Binding-site contacts:
Ligand atom C7 contacts residue ASN232 of chain 1.C at 4.4 Å.
Ligand atom C3 contacts residue ASN416 of chain 1.C at 3.9 Å.
Ligand atom C2 contacts residue ASN416 of chain 1.C at 2.6 Å.
Ligand atom C4 contacts residue ASN416 of chain 1.C at 4.2 Å.
Ligand atom C2 contacts residue PRO261 of chain 1.C at 4.4 Å (hydrophobic).
Ligand atom N2 contacts residue GLY233 of chain 1.C at 4.3 Å.
Ligand atom C1 contacts residue ASN416 of chain 1.C at 1.4 Å.
Ligand atom C8 contacts residue ASN232 of chain 1.C at 3.0 Å.
Ligand atom C7 contacts residue ASN416 of chain 1.C at 3.9 Å.
Ligand atom C5 contacts residue ASN416 of chain 1.C at 3.6 Å.
Ligand atom O7 contacts residue ASN416 of chain 1.C at 4.0 Å.
Ligand atom C8 contacts residue GLY233 of chain 1.C at 4.1 Å.
Ligand atom C8 contacts residue LYS222 of chain 1.C at 3.9 Å.
Ligand atom O5 contacts residue PRO261 of chain 1.C at 4.4 Å.
Ligand atom N2 contacts residue ASN416 of chain 1.C at 3.2 Å (h-bond).
Ligand atom O5 contacts residue ASN416 of chain 1.C at 2.2 Å (h-bond).
Ligand atom O3 contacts residue LEU235 of chain 1.C at 4.5 Å.

Sequence of chain 1.C:
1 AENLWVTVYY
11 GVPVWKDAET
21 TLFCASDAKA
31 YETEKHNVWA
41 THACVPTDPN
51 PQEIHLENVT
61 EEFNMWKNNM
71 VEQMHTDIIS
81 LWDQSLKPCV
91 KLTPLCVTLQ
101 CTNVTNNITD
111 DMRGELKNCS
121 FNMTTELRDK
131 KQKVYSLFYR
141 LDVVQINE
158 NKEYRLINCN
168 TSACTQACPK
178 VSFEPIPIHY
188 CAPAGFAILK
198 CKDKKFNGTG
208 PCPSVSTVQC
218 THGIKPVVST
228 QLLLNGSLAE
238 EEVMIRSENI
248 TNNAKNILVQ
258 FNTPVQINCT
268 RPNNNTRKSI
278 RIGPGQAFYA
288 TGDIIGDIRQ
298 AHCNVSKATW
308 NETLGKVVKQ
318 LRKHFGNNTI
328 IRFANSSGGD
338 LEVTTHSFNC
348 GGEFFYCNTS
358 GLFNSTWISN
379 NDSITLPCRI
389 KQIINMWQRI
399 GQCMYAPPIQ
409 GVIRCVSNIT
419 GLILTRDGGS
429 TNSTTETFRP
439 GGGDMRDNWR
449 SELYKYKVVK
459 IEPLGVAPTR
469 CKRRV

This protein binds this small molecule.
Small molecule (SMILES): CC(=O)N[C@@H]1[C@@H](O)[C@H](O)[C@@H](CO)O[C@H]1O